Binding-site contacts:
Ligand atom CAM contacts residue GLY49 of chain 1.A at 3.3 Å.
Ligand atom CAR contacts residue GLY48 of chain 1.B at 3.4 Å.
Ligand atom CAQ contacts residue ASP30 of chain 1.B at 3.3 Å.
Ligand atom OAG contacts residue GLY49 of chain 1.B at 2.9 Å.
Ligand atom CBV contacts residue GLY48 of chain 1.A at 3.2 Å.
Ligand atom CAN contacts residue GLY27 of chain 1.A at 3.6 Å.
Ligand atom CBO contacts residue GLY27 of chain 1.B at 3.5 Å.
Ligand atom CAB contacts residue GLY48 of chain 1.A at 3.3 Å.
Ligand atom OAF contacts residue ILE50 of chain 1.A at 3.2 Å.
Ligand atom CBR contacts residue GLY48 of chain 1.A at 2.9 Å.
Ligand atom OBD contacts residue GLY48 of chain 1.A at 2.7 Å (h-bond).
Ligand atom CAX contacts residue GLY27 of chain 1.B at 3.4 Å.
Ligand atom CAP contacts residue ALA28 of chain 1.B at 3.4 Å (hydrophobic).
Ligand atom CBU contacts residue ASP29 of chain 1.A at 3.5 Å.
Ligand atom CBP contacts residue ASP25 of chain 1.A at 3.5 Å.
Ligand atom OAH contacts residue GLY27 of chain 1.A at 3.4 Å.
Ligand atom CBL contacts residue ASP30 of chain 1.B at 3.2 Å.
Ligand atom OAG contacts residue GLY48 of chain 1.B at 3.6 Å (h-bond).
Ligand atom CAA contacts residue ASP30 of chain 1.B at 3.1 Å.
Ligand atom OAE contacts residue GLY49 of chain 1.A at 3.7 Å.
Ligand atom CAQ contacts residue ALA28 of chain 1.B at 3.3 Å (hydrophobic).
Ligand atom NBA contacts residue ASP30 of chain 1.B at 2.2 Å (salt-bridge).
Ligand atom CAM contacts residue ILE50 of chain 1.A at 3.6 Å (hydrophobic).
Ligand atom OBG contacts residue ALA28 of chain 1.A at 3.6 Å.
Ligand atom NAZ contacts residue ASP30 of chain 1.B at 3.0 Å (salt-bridge).
Ligand atom OBF contacts residue ASP30 of chain 1.A at 3.4 Å (salt-bridge).
Ligand atom OBG contacts residue GLY27 of chain 1.A at 3.7 Å.
Ligand atom CAW contacts residue ASP25 of chain 1.B at 3.1 Å.
Ligand atom CBP contacts residue ASP25 of chain 1.B at 3.2 Å.
Ligand atom OAH contacts residue ASP25 of chain 1.A at 2.9 Å (salt-bridge).
Ligand atom CAU contacts residue GLY27 of chain 1.A at 3.5 Å.
Ligand atom OBE contacts residue ASP29 of chain 1.A at 2.9 Å (salt-bridge).
Ligand atom CAS contacts residue ARG8 of chain 1.B at 3.2 Å.
Ligand atom OAH contacts residue ASP25 of chain 1.B at 2.5 Å (salt-bridge).
Ligand atom CAL contacts residue THR82 of chain 1.B at 3.3 Å.
Ligand atom CAT contacts residue ASP29 of chain 1.A at 3.5 Å.
Ligand atom OAG contacts residue ILE50 of chain 1.A at 3.3 Å.
Ligand atom NBB contacts residue GLY27 of chain 1.A at 3.1 Å (h-bond).
Ligand atom CAY contacts residue ASP25 of chain 1.B at 3.1 Å.
Ligand atom OBF contacts residue ASP29 of chain 1.A at 3.1 Å (salt-bridge).

Sequence of chain 1.A:
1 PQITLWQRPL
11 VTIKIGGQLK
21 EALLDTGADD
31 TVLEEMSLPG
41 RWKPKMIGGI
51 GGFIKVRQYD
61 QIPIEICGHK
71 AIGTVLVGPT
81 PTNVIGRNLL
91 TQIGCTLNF

Sequence of chain 1.B:
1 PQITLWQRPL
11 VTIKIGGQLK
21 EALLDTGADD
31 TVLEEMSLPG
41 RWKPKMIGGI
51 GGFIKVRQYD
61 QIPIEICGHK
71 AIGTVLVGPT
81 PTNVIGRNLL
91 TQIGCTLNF

A protein and the small-molecule ligand that binds it are described below.
Small molecule (SMILES): C/N=c1/[nH]c2ccc(S(=O)(=O)N(CC(C)C)C[C@@H](O)[C@H](Cc3ccccc3)NC(=O)O[C@H]3CO[C@H]4OC[C@H](OCCOC)[C@H]43)cc2o1